Sequence of chain 8.A:
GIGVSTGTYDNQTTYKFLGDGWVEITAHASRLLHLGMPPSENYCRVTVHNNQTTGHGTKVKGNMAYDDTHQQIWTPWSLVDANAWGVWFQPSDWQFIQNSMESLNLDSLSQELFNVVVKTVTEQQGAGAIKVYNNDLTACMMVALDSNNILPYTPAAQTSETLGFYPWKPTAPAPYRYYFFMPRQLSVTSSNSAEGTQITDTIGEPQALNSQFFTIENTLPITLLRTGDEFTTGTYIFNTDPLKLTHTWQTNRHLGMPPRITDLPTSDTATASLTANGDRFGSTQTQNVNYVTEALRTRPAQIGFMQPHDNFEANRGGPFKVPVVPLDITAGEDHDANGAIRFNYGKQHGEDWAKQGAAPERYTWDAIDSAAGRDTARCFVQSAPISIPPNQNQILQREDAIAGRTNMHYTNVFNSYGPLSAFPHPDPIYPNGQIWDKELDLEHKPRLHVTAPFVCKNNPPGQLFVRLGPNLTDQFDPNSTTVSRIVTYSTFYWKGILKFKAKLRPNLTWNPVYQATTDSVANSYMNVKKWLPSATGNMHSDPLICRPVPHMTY

Binding-site contacts:
Ligand atom C5 contacts residue TRP201 of chain 8.A at 3.4 Å (hydrophobic).
Ligand atom N3 contacts residue TRP201 of chain 8.A at 3.6 Å.
Ligand atom O2 contacts residue TRP201 of chain 8.A at 4.3 Å.
Ligand atom C2' contacts residue TRP201 of chain 8.A at 3.7 Å (hydrophobic).
Ligand atom N1 contacts residue TRP201 of chain 8.A at 4.0 Å.
Ligand atom C3' contacts residue TRP201 of chain 8.A at 4.1 Å (hydrophobic).
Ligand atom O5' contacts residue TRP201 of chain 8.A at 3.6 Å.
Ligand atom C1' contacts residue LYS682 of chain 8.A at 4.5 Å.
Ligand atom C6 contacts residue TRP201 of chain 8.A at 3.5 Å (hydrophobic).
Ligand atom C3' contacts residue LYS682 of chain 8.A at 3.8 Å.
Ligand atom N4 contacts residue TRP201 of chain 8.A at 3.8 Å.
Ligand atom C5' contacts residue TRP201 of chain 8.A at 3.5 Å (hydrophobic).
Ligand atom C2' contacts residue LYS682 of chain 8.A at 3.6 Å.
Ligand atom N4 contacts residue ASP199 of chain 8.A at 4.0 Å.
Ligand atom O3' contacts residue LYS682 of chain 8.A at 3.1 Å (salt-bridge).
Ligand atom C1' contacts residue TRP201 of chain 8.A at 4.5 Å (hydrophobic).
Ligand atom C4' contacts residue TRP201 of chain 8.A at 4.3 Å (hydrophobic).
Ligand atom N4 contacts residue GLY198 of chain 8.A at 3.8 Å.
Ligand atom O2 contacts residue LEU197 of chain 8.A at 4.0 Å.
Ligand atom C4 contacts residue TRP201 of chain 8.A at 3.3 Å (hydrophobic).
Ligand atom O2 contacts residue LYS682 of chain 8.A at 4.2 Å.
Ligand atom OP1 contacts residue PRO423 of chain 8.A at 3.6 Å.
Ligand atom O4' contacts residue TRP201 of chain 8.A at 4.5 Å.
Ligand atom C2 contacts residue TRP201 of chain 8.A at 3.9 Å (hydrophobic).

This protein binds this small molecule.
Small molecule (SMILES): Nc1ccn([C@H]2C[C@H](O)[C@@H](COP(=O)(O)O)O2)c(=O)n1